Binding-site contacts:
Ligand atom O1 contacts residue ALA70 of chain 1.B at 3.6 Å (h-bond).
Ligand atom P contacts residue THR180 of chain 1.B at 3.3 Å.
Ligand atom O1P contacts residue GLY178 of chain 1.B at 3.2 Å (h-bond).
Ligand atom C4A contacts residue GLY219 of chain 1.B at 3.4 Å.
Ligand atom C4 contacts residue GLY219 of chain 1.B at 3.2 Å.
Ligand atom O2 contacts residue ALA70 of chain 1.B at 2.8 Å (h-bond).
Ligand atom N1 contacts residue SER263 of chain 1.B at 3.3 Å (h-bond).
Ligand atom C3 contacts residue ASN72 of chain 1.B at 3.5 Å.
Ligand atom C contacts residue THR69 of chain 1.B at 3.3 Å.
Ligand atom C5 contacts residue GLY219 of chain 1.B at 3.3 Å.
Ligand atom O1P contacts residue GLY176 of chain 1.B at 3.2 Å (h-bond).
Ligand atom C2A contacts residue TYR295 of chain 1.B at 3.2 Å (hydrophobic).
Ligand atom SD contacts residue GLY219 of chain 1.B at 3.1 Å (h-bond).
Ligand atom O3P contacts residue GLY176 of chain 1.B at 3.4 Å.
Ligand atom N1 contacts residue PRO289 of chain 1.B at 3.0 Å.
Ligand atom O3P contacts residue SER177 of chain 1.B at 2.5 Å (h-bond).
Ligand atom O3 contacts residue ASN72 of chain 1.B at 2.7 Å (h-bond).
Ligand atom CE contacts residue ILE120 of chain 1.B at 3.1 Å (hydrophobic).
Ligand atom O2P contacts residue SER177 of chain 1.B at 2.9 Å (h-bond).
Ligand atom C6 contacts residue PRO289 of chain 1.B at 3.5 Å (hydrophobic).
Ligand atom CA contacts residue THR73 of chain 1.B at 3.5 Å.
Ligand atom O1 contacts residue ASN72 of chain 1.B at 3.1 Å (h-bond).
Ligand atom O2 contacts residue THR69 of chain 1.B at 2.6 Å (h-bond).
Ligand atom C2 contacts residue GLY219 of chain 1.B at 3.5 Å.
Ligand atom O2 contacts residue THR73 of chain 1.B at 3.3 Å.
Ligand atom O2P contacts residue THR180 of chain 1.B at 2.6 Å (h-bond).
Ligand atom P contacts residue SER177 of chain 1.B at 3.1 Å.
Ligand atom O1 contacts residue THR73 of chain 1.B at 3.1 Å (h-bond).
Ligand atom SD contacts residue GLY176 of chain 1.B at 3.4 Å.
Ligand atom C2A contacts residue ASP290 of chain 1.B at 3.2 Å.
Ligand atom C2A contacts residue SER263 of chain 1.B at 3.6 Å.
Ligand atom C3 contacts residue GLY219 of chain 1.B at 3.5 Å.
Ligand atom O1 contacts residue GLY71 of chain 1.B at 3.5 Å (h-bond).
Ligand atom O4P contacts residue THR180 of chain 1.B at 3.2 Å (h-bond).
Ligand atom O2 contacts residue GLN142 of chain 1.B at 2.9 Å (h-bond).
Ligand atom C2A contacts residue ASN72 of chain 1.B at 2.9 Å.
Ligand atom C contacts residue ALA70 of chain 1.B at 3.5 Å (hydrophobic).
Ligand atom C contacts residue THR73 of chain 1.B at 3.4 Å.
Ligand atom O1 contacts residue THR69 of chain 1.B at 3.3 Å (h-bond).
Ligand atom CG contacts residue ALA70 of chain 1.B at 3.5 Å (hydrophobic).

Sequence of chain 1.B:
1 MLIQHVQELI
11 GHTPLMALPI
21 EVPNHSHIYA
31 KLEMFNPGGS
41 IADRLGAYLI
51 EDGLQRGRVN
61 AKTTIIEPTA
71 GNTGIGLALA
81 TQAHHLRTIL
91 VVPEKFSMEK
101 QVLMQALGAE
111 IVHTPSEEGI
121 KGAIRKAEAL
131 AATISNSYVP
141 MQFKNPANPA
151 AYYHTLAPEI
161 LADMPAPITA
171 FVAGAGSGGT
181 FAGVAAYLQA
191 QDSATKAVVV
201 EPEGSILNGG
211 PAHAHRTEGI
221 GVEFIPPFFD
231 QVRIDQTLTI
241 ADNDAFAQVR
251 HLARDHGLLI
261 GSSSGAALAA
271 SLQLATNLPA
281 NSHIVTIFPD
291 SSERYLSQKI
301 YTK

A protein and the small-molecule ligand that binds it are described below.
Small molecule (SMILES): CSCC[C@H](N=Cc1c(COP(=O)(O)O)cnc(C)c1O)C(=O)O